Binding-site contacts:
Ligand atom O4 contacts residue THR124 of chain 1.B at 3.6 Å.
Ligand atom C29 contacts residue TYR126 of chain 1.B at 3.4 Å (hydrophobic).
Ligand atom N3 contacts residue CYS127 of chain 1.B at 3.0 Å (h-bond).
Ligand atom C22 contacts residue LEU193 of chain 1.B at 3.7 Å (hydrophobic).
Ligand atom C30 contacts residue THR124 of chain 1.B at 3.3 Å.
Ligand atom C29 contacts residue CYS127 of chain 1.B at 3.3 Å (hydrophobic).
Ligand atom C13 contacts residue GLU94 of chain 1.B at 3.6 Å.
Ligand atom C28 contacts residue CYS127 of chain 1.B at 3.1 Å (hydrophobic).
Ligand atom C11 contacts residue ILE107 of chain 1.B at 3.7 Å (hydrophobic).
Ligand atom C22 contacts residue CYS127 of chain 1.B at 3.7 Å (hydrophobic).
Ligand atom C11 contacts residue LEU101 of chain 1.B at 3.6 Å (hydrophobic).
Ligand atom O1 contacts residue ASP204 of chain 1.B at 3.3 Å (salt-bridge).
Ligand atom C22 contacts residue GLU125 of chain 1.B at 3.2 Å.
Ligand atom O1 contacts residue CYS203 of chain 1.B at 3.6 Å.
Ligand atom N1 contacts residue GLU94 of chain 1.B at 2.7 Å (salt-bridge).
Ligand atom C30 contacts residue ALA75 of chain 1.B at 3.4 Å (hydrophobic).
Ligand atom C14 contacts residue GLU94 of chain 1.B at 3.4 Å.
Ligand atom N2 contacts residue ASP204 of chain 1.B at 3.3 Å (salt-bridge).
Ligand atom C1 contacts residue CYS182 of chain 1.B at 1.8 Å (hydrophobic).
Ligand atom C14 contacts residue ASP204 of chain 1.B at 3.5 Å.
Ligand atom C17 contacts residue VAL57 of chain 1.B at 3.6 Å (hydrophobic).
Ligand atom C22 contacts residue ALA75 of chain 1.B at 3.5 Å (hydrophobic).
Ligand atom C21 contacts residue LEU193 of chain 1.B at 3.4 Å (hydrophobic).
Ligand atom C6 contacts residue GLU94 of chain 1.B at 3.2 Å.
Ligand atom C contacts residue CYS182 of chain 1.B at 2.8 Å (hydrophobic).
Ligand atom C30 contacts residue VAL122 of chain 1.B at 3.5 Å (hydrophobic).
Ligand atom C13 contacts residue ASP204 of chain 1.B at 3.4 Å.
Ligand atom C21 contacts residue ALA75 of chain 1.B at 3.6 Å (hydrophobic).
Ligand atom C20 contacts residue LEU193 of chain 1.B at 3.6 Å (hydrophobic).
Ligand atom C25 contacts residue PHE205 of chain 1.B at 3.6 Å (hydrophobic).
Ligand atom O3 contacts residue GLY130 of chain 1.B at 3.5 Å.
Ligand atom N3 contacts residue TYR126 of chain 1.B at 3.7 Å.
Ligand atom O4 contacts residue LYS77 of chain 1.B at 3.6 Å.
Ligand atom C2 contacts residue CYS182 of chain 1.B at 2.7 Å (hydrophobic).
Ligand atom O1 contacts residue VAL108 of chain 1.B at 3.3 Å.
Ligand atom C30 contacts residue LYS77 of chain 1.B at 3.5 Å.
Ligand atom N1 contacts residue ASP204 of chain 1.B at 3.5 Å (salt-bridge).
Ligand atom C19 contacts residue CYS203 of chain 1.B at 3.7 Å (hydrophobic).
Ligand atom C7 contacts residue GLU94 of chain 1.B at 3.4 Å.
Ligand atom C29 contacts residue GLY130 of chain 1.B at 3.6 Å.

Sequence of chain 1.B:
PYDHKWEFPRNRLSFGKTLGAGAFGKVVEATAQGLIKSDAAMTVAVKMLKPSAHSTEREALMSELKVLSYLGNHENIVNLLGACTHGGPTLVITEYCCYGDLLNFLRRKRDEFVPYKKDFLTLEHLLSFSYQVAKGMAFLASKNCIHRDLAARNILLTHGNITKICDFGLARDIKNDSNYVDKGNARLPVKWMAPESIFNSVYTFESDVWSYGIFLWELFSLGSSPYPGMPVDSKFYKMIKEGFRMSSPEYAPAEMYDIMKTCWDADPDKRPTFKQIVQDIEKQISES

A small-molecule ligand and the protein it binds are described below.
Small molecule (SMILES): CCCC1=Nc2ccc(NC(=O)Cc3ncc(Oc4ccnc5cc(OC)ccc45)cc3OC)cc2C(C)(C)O1